Binding-site contacts:
Ligand atom N2 contacts residue THR175 of chain 1.B at 4.2 Å.
Ligand atom O7 contacts residue SER121 of chain 1.B at 4.0 Å.
Ligand atom C8 contacts residue ASN122 of chain 1.B at 3.7 Å.
Ligand atom O5 contacts residue ASN173 of chain 1.B at 3.9 Å.
Ligand atom C5 contacts residue THR175 of chain 1.B at 4.1 Å.
Ligand atom C7 contacts residue ASN173 of chain 1.B at 3.7 Å.
Ligand atom C7 contacts residue SER121 of chain 1.B at 4.0 Å.
Ligand atom O5 contacts residue THR175 of chain 1.B at 3.8 Å.
Ligand atom N2 contacts residue ASN173 of chain 1.B at 4.1 Å.
Ligand atom C2 contacts residue ASN173 of chain 1.B at 4.3 Å.
Ligand atom C1 contacts residue THR175 of chain 1.B at 3.6 Å.
Ligand atom C8 contacts residue ASN173 of chain 1.B at 4.2 Å.
Ligand atom C8 contacts residue SER121 of chain 1.B at 3.1 Å.
Ligand atom C1 contacts residue ASN173 of chain 1.B at 3.2 Å.
Ligand atom O7 contacts residue ASN173 of chain 1.B at 3.5 Å (h-bond).

Sequence of chain 1.B:
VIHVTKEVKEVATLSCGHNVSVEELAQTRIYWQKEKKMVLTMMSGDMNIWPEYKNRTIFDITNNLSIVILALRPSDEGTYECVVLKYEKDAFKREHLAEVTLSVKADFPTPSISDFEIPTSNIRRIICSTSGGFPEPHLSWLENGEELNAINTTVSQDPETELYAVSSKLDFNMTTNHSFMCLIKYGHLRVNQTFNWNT

This protein binds this small molecule.
Small molecule (SMILES): CC(=O)N[C@@H]1[C@@H](O)[C@H](O)[C@@H](CO)O[C@H]1O